The small molecule below binds the protein below.
Small molecule (SMILES): CC(=O)N[C@H]1[C@H](O[C@H]2[C@H](O)[C@@H](NC(C)=O)CO[C@@H]2CO)O[C@H](CO)[C@@H](O)[C@@H]1O

Sequence of chain 1.R:
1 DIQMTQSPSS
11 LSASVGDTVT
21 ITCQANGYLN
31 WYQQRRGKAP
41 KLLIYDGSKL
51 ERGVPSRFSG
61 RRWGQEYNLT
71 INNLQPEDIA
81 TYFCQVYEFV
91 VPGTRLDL

Binding-site contacts:
Ligand atom C3 contacts residue ASN68 of chain 1.R at 3.8 Å.
Ligand atom C5 contacts residue THR20 of chain 1.R at 4.4 Å.
Ligand atom O6 contacts residue THR20 of chain 1.R at 3.2 Å (h-bond).
Ligand atom C7 contacts residue GLU66 of chain 1.R at 4.3 Å.
Ligand atom N2 contacts residue ASN68 of chain 1.R at 2.8 Å (h-bond).
Ligand atom O7 contacts residue TRP63 of chain 1.R at 4.2 Å.
Ligand atom O5 contacts residue THR22 of chain 1.R at 4.4 Å.
Ligand atom C1 contacts residue THR22 of chain 1.R at 4.0 Å.
Ligand atom C8 contacts residue GLU66 of chain 1.R at 3.7 Å.
Ligand atom C8 contacts residue TRP63 of chain 1.R at 3.5 Å (hydrophobic).
Ligand atom C1 contacts residue ASN68 of chain 1.R at 1.4 Å.
Ligand atom C5 contacts residue ASN68 of chain 1.R at 3.7 Å.
Ligand atom N2 contacts residue GLU66 of chain 1.R at 3.4 Å (salt-bridge).
Ligand atom C1 contacts residue GLU66 of chain 1.R at 4.2 Å.
Ligand atom O7 contacts residue ASN68 of chain 1.R at 4.2 Å.
Ligand atom C2 contacts residue GLU66 of chain 1.R at 4.0 Å.
Ligand atom C2 contacts residue ASN68 of chain 1.R at 2.4 Å.
Ligand atom C3 contacts residue GLU66 of chain 1.R at 3.9 Å.
Ligand atom O5 contacts residue THR20 of chain 1.R at 4.1 Å.
Ligand atom C2 contacts residue ARG61 of chain 1.R at 4.3 Å.
Ligand atom C7 contacts residue ARG61 of chain 1.R at 3.3 Å.
Ligand atom C4 contacts residue ASN68 of chain 1.R at 4.2 Å.
Ligand atom C7 contacts residue ASN68 of chain 1.R at 3.7 Å.
Ligand atom O5 contacts residue ASN68 of chain 1.R at 2.4 Å (h-bond).
Ligand atom O7 contacts residue ARG61 of chain 1.R at 2.6 Å (salt-bridge).
Ligand atom C8 contacts residue ARG61 of chain 1.R at 3.6 Å.
Ligand atom N2 contacts residue ARG61 of chain 1.R at 4.1 Å.
Ligand atom C6 contacts residue THR20 of chain 1.R at 3.8 Å.